Binding-site contacts:
Ligand atom CG2 contacts residue PHE71 of chain 42.A at 4.0 Å (hydrophobic).
Ligand atom CD1 contacts residue THR349 of chain 42.A at 4.3 Å.

This small molecule binds to this protein.
Small molecule (SMILES): CC[C@H](C)[C@@H](C=O)NC(=O)[C@H](CO)NC(=O)[C@H](CCCCN)NC(=O)[C@@H](N)C(C)C

Sequence of chain 42.A:
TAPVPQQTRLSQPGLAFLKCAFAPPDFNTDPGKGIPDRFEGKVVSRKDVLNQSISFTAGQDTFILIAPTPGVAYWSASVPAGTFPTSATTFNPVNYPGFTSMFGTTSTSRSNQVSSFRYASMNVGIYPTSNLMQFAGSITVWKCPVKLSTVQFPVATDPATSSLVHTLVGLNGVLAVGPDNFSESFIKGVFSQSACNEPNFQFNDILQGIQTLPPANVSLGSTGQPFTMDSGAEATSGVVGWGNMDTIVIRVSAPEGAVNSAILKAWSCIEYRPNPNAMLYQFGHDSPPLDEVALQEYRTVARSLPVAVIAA